Sequence of chain 1.A:
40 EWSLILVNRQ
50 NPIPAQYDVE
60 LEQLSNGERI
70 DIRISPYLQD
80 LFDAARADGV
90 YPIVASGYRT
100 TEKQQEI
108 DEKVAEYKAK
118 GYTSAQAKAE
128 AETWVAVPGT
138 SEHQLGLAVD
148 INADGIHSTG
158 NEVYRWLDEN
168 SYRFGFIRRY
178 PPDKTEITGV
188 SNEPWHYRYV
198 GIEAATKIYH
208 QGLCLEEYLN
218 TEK

Binding-site contacts:
Ligand atom C contacts residue ALA133 of chain 1.A at 4.0 Å (hydrophobic).
Ligand atom N contacts residue DAL1 of chain 1.E at 1.4 Å.
Ligand atom OXT contacts residue ARG98 of chain 1.A at 4.4 Å.
Ligand atom C contacts residue HIS193 of chain 1.A at 4.4 Å.
Ligand atom C contacts residue SER138 of chain 1.A at 3.3 Å.
Ligand atom CA contacts residue HIS140 of chain 1.A at 4.3 Å.
Ligand atom CA contacts residue DAL1 of chain 1.E at 2.5 Å.
Ligand atom O contacts residue TRP131 of chain 1.A at 4.3 Å.
Ligand atom N contacts residue VAL132 of chain 1.A at 4.2 Å.
Ligand atom CB contacts residue TYR177 of chain 1.A at 3.8 Å (hydrophobic).
Ligand atom N contacts residue GLU190 of chain 1.A at 3.6 Å (salt-bridge).
Ligand atom C contacts residue GLN103 of chain 1.A at 4.1 Å.
Ligand atom N contacts residue ARG98 of chain 1.A at 4.2 Å.
Ligand atom OXT contacts residue GLU139 of chain 1.A at 3.9 Å.
Ligand atom CA contacts residue TRP131 of chain 1.A at 3.7 Å (hydrophobic).
Ligand atom O contacts residue ARG98 of chain 1.A at 3.7 Å.
Ligand atom OXT contacts residue HIS193 of chain 1.A at 3.9 Å.
Ligand atom O contacts residue VAL132 of chain 1.A at 3.8 Å.
Ligand atom OXT contacts residue SER138 of chain 1.A at 2.5 Å (h-bond).
Ligand atom C contacts residue HIS140 of chain 1.A at 3.9 Å.
Ligand atom CA contacts residue CU1 of chain 1.C at 3.8 Å.
Ligand atom CB contacts residue GLU190 of chain 1.A at 3.3 Å.
Ligand atom CA contacts residue GLU190 of chain 1.A at 3.6 Å.
Ligand atom O contacts residue SER138 of chain 1.A at 3.5 Å (h-bond).
Ligand atom N contacts residue TRP131 of chain 1.A at 3.0 Å (h-bond).
Ligand atom CB contacts residue DAL1 of chain 1.E at 3.6 Å.
Ligand atom O contacts residue ALA133 of chain 1.A at 3.1 Å (h-bond).
Ligand atom OXT contacts residue ALA133 of chain 1.A at 4.3 Å.
Ligand atom CB contacts residue VAL187 of chain 1.A at 4.1 Å (hydrophobic).
Ligand atom CB contacts residue VAL132 of chain 1.A at 4.4 Å (hydrophobic).
Ligand atom C contacts residue DAL1 of chain 1.E at 3.6 Å.
Ligand atom OXT contacts residue HIS140 of chain 1.A at 3.4 Å.
Ligand atom CB contacts residue ALA133 of chain 1.A at 4.3 Å (hydrophobic).
Ligand atom N contacts residue CU1 of chain 1.C at 3.7 Å.
Ligand atom CB contacts residue TRP131 of chain 1.A at 3.2 Å (hydrophobic).
Ligand atom CA contacts residue HIS193 of chain 1.A at 3.9 Å.
Ligand atom C contacts residue ARG98 of chain 1.A at 4.0 Å.
Ligand atom CA contacts residue TYR177 of chain 1.A at 4.3 Å (hydrophobic).
Ligand atom O contacts residue DAL1 of chain 1.E at 3.9 Å.
Ligand atom O contacts residue GLN103 of chain 1.A at 3.0 Å (h-bond).

This small molecule binds to this protein.
Small molecule (SMILES): C[C@@H](N)C(=O)O